Sequence of chain 1.A:
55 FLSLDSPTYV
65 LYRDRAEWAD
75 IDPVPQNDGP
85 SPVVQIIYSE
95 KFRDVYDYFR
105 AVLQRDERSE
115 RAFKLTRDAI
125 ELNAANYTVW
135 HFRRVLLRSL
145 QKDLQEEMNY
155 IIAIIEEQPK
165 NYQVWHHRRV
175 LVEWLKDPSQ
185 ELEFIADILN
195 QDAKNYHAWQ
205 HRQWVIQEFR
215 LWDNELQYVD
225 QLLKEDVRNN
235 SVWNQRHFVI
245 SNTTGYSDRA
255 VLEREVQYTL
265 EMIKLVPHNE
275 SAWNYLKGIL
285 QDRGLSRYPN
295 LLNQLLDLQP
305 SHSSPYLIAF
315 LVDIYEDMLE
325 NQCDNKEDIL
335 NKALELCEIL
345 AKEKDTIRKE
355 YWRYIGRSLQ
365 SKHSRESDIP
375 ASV

Sequence of chain 1.B:
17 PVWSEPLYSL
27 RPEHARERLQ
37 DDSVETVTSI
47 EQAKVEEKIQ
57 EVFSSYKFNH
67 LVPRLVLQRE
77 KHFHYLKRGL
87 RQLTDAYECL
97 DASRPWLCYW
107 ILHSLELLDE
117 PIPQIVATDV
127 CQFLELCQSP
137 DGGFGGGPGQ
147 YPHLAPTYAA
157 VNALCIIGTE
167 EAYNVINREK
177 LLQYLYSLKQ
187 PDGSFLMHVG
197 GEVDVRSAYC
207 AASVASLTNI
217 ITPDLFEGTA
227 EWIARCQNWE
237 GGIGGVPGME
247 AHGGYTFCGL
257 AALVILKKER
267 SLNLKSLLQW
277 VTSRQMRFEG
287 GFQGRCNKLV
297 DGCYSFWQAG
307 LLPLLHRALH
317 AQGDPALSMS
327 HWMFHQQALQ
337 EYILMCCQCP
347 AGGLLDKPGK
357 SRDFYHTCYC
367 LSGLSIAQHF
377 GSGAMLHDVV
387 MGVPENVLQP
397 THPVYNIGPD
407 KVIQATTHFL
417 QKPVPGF

This protein binds this small molecule.
Small molecule (SMILES): CC(C)C[C@H](NC(=O)[C@@H](NC(=O)[C@H](CS)NC(=O)CN)C(C)C)C(=O)N[C@@H](CO)C(=O)O

Binding-site contacts:
Ligand atom CB contacts residue HIS149 of chain 1.B at 4.0 Å.
Ligand atom CD1 contacts residue TRP102 of chain 1.B at 3.8 Å (hydrophobic).
Ligand atom N contacts residue TYR166 of chain 1.A at 4.2 Å.
Ligand atom O contacts residue FII1 of chain 1.E at 4.1 Å.
Ligand atom OG contacts residue SER99 of chain 1.B at 3.7 Å.
Ligand atom CB contacts residue TRP102 of chain 1.B at 4.0 Å (hydrophobic).
Ligand atom O contacts residue TYR166 of chain 1.A at 3.9 Å.
Ligand atom C contacts residue ARG202 of chain 1.B at 3.5 Å.
Ligand atom O contacts residue ARG202 of chain 1.B at 2.4 Å (salt-bridge).
Ligand atom CB contacts residue ZN1 of chain 1.D at 3.8 Å.
Ligand atom CB contacts residue ALA151 of chain 1.B at 3.5 Å (hydrophobic).
Ligand atom SG contacts residue ASP297 of chain 1.B at 3.2 Å (salt-bridge).
Ligand atom CD1 contacts residue TYR361 of chain 1.B at 3.5 Å (hydrophobic).
Ligand atom CB contacts residue HIS362 of chain 1.B at 4.2 Å.
Ligand atom O contacts residue FII1 of chain 1.E at 4.0 Å.
Ligand atom SG contacts residue TYR361 of chain 1.B at 4.1 Å.
Ligand atom C contacts residue GLN167 of chain 1.A at 4.1 Å.
Ligand atom N contacts residue HIS362 of chain 1.B at 4.1 Å.
Ligand atom CG contacts residue TYR361 of chain 1.B at 3.6 Å (hydrophobic).
Ligand atom SG contacts residue HIS362 of chain 1.B at 3.6 Å.
Ligand atom CD2 contacts residue TYR361 of chain 1.B at 3.6 Å (hydrophobic).
Ligand atom CB contacts residue TRP102 of chain 1.B at 4.2 Å (hydrophobic).
Ligand atom CB contacts residue TYR361 of chain 1.B at 3.6 Å (hydrophobic).
Ligand atom CB contacts residue ARG202 of chain 1.B at 4.0 Å.
Ligand atom CD2 contacts residue FII1 of chain 1.E at 3.7 Å.
Ligand atom O contacts residue LYS164 of chain 1.A at 4.2 Å.
Ligand atom OG contacts residue TRP102 of chain 1.B at 3.1 Å (h-bond).
Ligand atom OG contacts residue ALA151 of chain 1.B at 3.7 Å.
Ligand atom CD1 contacts residue TRP106 of chain 1.B at 4.1 Å (hydrophobic).
Ligand atom O contacts residue TYR166 of chain 1.A at 4.2 Å.
Ligand atom N contacts residue ARG202 of chain 1.B at 3.9 Å.
Ligand atom C contacts residue TYR166 of chain 1.A at 4.0 Å (hydrophobic).
Ligand atom CG1 contacts residue TYR166 of chain 1.A at 4.2 Å (hydrophobic).
Ligand atom OXT contacts residue GLN167 of chain 1.A at 3.0 Å (h-bond).
Ligand atom CD1 contacts residue TRP303 of chain 1.B at 4.0 Å (hydrophobic).
Ligand atom CA contacts residue ARG202 of chain 1.B at 3.5 Å.
Ligand atom SG contacts residue CYS299 of chain 1.B at 3.9 Å.
Ligand atom CB contacts residue FII1 of chain 1.E at 4.1 Å.
Ligand atom SG contacts residue ZN1 of chain 1.D at 2.4 Å.
Ligand atom C contacts residue TYR166 of chain 1.A at 4.2 Å (hydrophobic).